Binding-site contacts:
Ligand atom C5 contacts residue SER151 of chain 2.B at 4.5 Å.
Ligand atom C1 contacts residue ASN154 of chain 2.B at 2.8 Å.
Ligand atom O1 contacts residue THR156 of chain 2.B at 2.9 Å (h-bond).
Ligand atom N2 contacts residue ASN154 of chain 2.B at 3.2 Å (h-bond).
Ligand atom O6 contacts residue ASN146 of chain 2.B at 4.3 Å.
Ligand atom O1 contacts residue ASN154 of chain 2.B at 2.6 Å (h-bond).
Ligand atom O7 contacts residue ASN154 of chain 2.B at 3.3 Å.
Ligand atom C7 contacts residue ASN154 of chain 2.B at 3.6 Å.
Ligand atom O6 contacts residue SER151 of chain 2.B at 4.3 Å.
Ligand atom C5 contacts residue GLU150 of chain 2.B at 4.1 Å.
Ligand atom O5 contacts residue GLU150 of chain 2.B at 2.9 Å.
Ligand atom C6 contacts residue ALA147 of chain 2.B at 3.4 Å (hydrophobic).
Ligand atom O5 contacts residue SER151 of chain 2.B at 3.7 Å.
Ligand atom C1 contacts residue GLU150 of chain 2.B at 3.6 Å.
Ligand atom C1 contacts residue SER151 of chain 2.B at 4.0 Å.
Ligand atom O7 contacts residue GLU150 of chain 2.B at 4.2 Å.
Ligand atom C2 contacts residue GLU150 of chain 2.B at 4.5 Å.
Ligand atom C1 contacts residue THR156 of chain 2.B at 4.3 Å.
Ligand atom O5 contacts residue ALA147 of chain 2.B at 4.3 Å.
Ligand atom O6 contacts residue ALA147 of chain 2.B at 3.3 Å (h-bond).
Ligand atom O6 contacts residue GLU150 of chain 2.B at 3.0 Å.
Ligand atom C6 contacts residue GLU150 of chain 2.B at 4.1 Å.
Ligand atom C2 contacts residue ASN154 of chain 2.B at 3.7 Å.
Ligand atom O5 contacts residue ASN154 of chain 2.B at 3.5 Å (h-bond).
Ligand atom C5 contacts residue ALA147 of chain 2.B at 4.2 Å (hydrophobic).
Ligand atom O1 contacts residue SER151 of chain 2.B at 3.5 Å.

Sequence of chain 2.B:
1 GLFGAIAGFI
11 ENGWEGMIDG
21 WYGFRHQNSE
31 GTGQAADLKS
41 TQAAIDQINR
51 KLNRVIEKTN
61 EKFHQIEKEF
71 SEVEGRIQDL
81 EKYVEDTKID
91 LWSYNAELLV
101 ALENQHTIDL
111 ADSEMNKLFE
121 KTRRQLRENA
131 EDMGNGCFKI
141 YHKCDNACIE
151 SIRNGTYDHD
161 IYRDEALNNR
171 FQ

A protein and the small-molecule ligand that binds it are described below.
Small molecule (SMILES): CC(=O)N[C@@H]1[C@@H](O)[C@H](O)[C@@H](CO)O[C@@H]1O